Sequence of chain 1.E:
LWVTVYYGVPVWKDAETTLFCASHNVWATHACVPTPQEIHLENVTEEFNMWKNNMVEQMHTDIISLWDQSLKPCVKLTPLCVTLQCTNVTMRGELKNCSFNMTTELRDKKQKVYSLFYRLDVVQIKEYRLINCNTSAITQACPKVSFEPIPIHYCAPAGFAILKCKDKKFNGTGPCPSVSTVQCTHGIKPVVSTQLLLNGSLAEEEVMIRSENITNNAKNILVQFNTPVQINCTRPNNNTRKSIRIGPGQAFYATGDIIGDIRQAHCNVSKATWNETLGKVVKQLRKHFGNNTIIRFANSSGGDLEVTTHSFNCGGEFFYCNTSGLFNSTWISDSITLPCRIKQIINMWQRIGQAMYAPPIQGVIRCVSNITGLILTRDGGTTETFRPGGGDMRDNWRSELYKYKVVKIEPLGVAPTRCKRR

Binding-site contacts:
Ligand atom C1 contacts residue GLU178 of chain 1.E at 4.4 Å.
Ligand atom C7 contacts residue ASN229 of chain 1.E at 3.6 Å.
Ligand atom O5 contacts residue GLU178 of chain 1.E at 3.7 Å.
Ligand atom C4 contacts residue ASN229 of chain 1.E at 4.2 Å.
Ligand atom C8 contacts residue SER412 of chain 1.E at 3.5 Å.
Ligand atom O5 contacts residue NAG1 of chain 1.WA at 3.5 Å.
Ligand atom O5 contacts residue VAL411 of chain 1.E at 4.2 Å.
Ligand atom O7 contacts residue ASN343 of chain 1.E at 3.3 Å (h-bond).
Ligand atom O3 contacts residue CYS410 of chain 1.E at 4.5 Å.
Ligand atom O3 contacts residue GLU178 of chain 1.E at 3.4 Å (salt-bridge).
Ligand atom C7 contacts residue ASN343 of chain 1.E at 3.9 Å.
Ligand atom C5 contacts residue GLU178 of chain 1.E at 3.6 Å.
Ligand atom C5 contacts residue VAL411 of chain 1.E at 3.3 Å (hydrophobic).
Ligand atom O4 contacts residue VAL411 of chain 1.E at 4.1 Å.
Ligand atom N2 contacts residue ASN229 of chain 1.E at 3.0 Å (h-bond).
Ligand atom O6 contacts residue NAG1 of chain 1.WA at 4.0 Å.
Ligand atom C2 contacts residue ASN229 of chain 1.E at 2.5 Å.
Ligand atom C5 contacts residue NAG1 of chain 1.WA at 4.1 Å.
Ligand atom C6 contacts residue VAL411 of chain 1.E at 3.4 Å (hydrophobic).
Ligand atom C4 contacts residue VAL411 of chain 1.E at 4.3 Å (hydrophobic).
Ligand atom C6 contacts residue GLU178 of chain 1.E at 3.5 Å.
Ligand atom C4 contacts residue GLU178 of chain 1.E at 4.4 Å.
Ligand atom C8 contacts residue ASN229 of chain 1.E at 3.9 Å.
Ligand atom C1 contacts residue ASN229 of chain 1.E at 1.4 Å.
Ligand atom C3 contacts residue GLU178 of chain 1.E at 4.5 Å.
Ligand atom C5 contacts residue SER412 of chain 1.E at 4.3 Å.
Ligand atom C5 contacts residue ASN229 of chain 1.E at 3.7 Å.
Ligand atom C6 contacts residue NAG1 of chain 1.WA at 3.6 Å.
Ligand atom O6 contacts residue GLY345 of chain 1.E at 3.5 Å.
Ligand atom C6 contacts residue GLY345 of chain 1.E at 4.2 Å.
Ligand atom O7 contacts residue LEU228 of chain 1.E at 4.4 Å.
Ligand atom C1 contacts residue SER412 of chain 1.E at 3.9 Å.
Ligand atom O5 contacts residue ASN229 of chain 1.E at 2.4 Å (h-bond).
Ligand atom O5 contacts residue SER412 of chain 1.E at 4.2 Å.
Ligand atom C3 contacts residue ASN229 of chain 1.E at 3.8 Å.

A protein and the small-molecule ligand that binds it are described below.
Small molecule (SMILES): CC(=O)N[C@H]1[C@H](O[C@H]2[C@H](O)[C@@H](NC(C)=O)CO[C@@H]2CO)O[C@H](CO)[C@@H](O)[C@@H]1O